Sequence of chain 1.A:
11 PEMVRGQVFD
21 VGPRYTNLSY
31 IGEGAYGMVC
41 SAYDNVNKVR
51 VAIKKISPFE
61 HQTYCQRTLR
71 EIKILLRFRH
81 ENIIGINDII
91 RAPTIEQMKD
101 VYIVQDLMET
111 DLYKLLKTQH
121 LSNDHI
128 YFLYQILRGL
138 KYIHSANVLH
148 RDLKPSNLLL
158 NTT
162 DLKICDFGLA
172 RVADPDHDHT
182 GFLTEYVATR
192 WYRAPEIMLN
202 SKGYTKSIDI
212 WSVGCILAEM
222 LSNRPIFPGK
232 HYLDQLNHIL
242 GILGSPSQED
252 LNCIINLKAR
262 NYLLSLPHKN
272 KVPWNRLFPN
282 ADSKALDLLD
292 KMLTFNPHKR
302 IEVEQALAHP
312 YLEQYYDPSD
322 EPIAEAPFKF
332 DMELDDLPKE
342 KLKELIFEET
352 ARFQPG

Binding-site contacts:
Ligand atom C6 contacts residue GLU109 of chain 1.A at 3.3 Å.
Ligand atom F28 contacts residue ALA52 of chain 1.A at 3.5 Å.
Ligand atom O2 contacts residue LYS114 of chain 1.A at 3.2 Å.
Ligand atom C7 contacts residue ILE31 of chain 1.A at 3.8 Å (hydrophobic).
Ligand atom F29 contacts residue LEU156 of chain 1.A at 3.4 Å.
Ligand atom C25 contacts residue CYS166 of chain 1.A at 1.8 Å (hydrophobic).
Ligand atom C31 contacts residue ILE31 of chain 1.A at 3.8 Å (hydrophobic).
Ligand atom N10 contacts residue ALA52 of chain 1.A at 3.9 Å.
Ligand atom C27 contacts residue LEU156 of chain 1.A at 3.9 Å (hydrophobic).
Ligand atom N5 contacts residue GLU109 of chain 1.A at 3.4 Å (salt-bridge).
Ligand atom C27 contacts residue ALA52 of chain 1.A at 3.9 Å (hydrophobic).
Ligand atom F30 contacts residue LEU156 of chain 1.A at 3.8 Å.
Ligand atom F28 contacts residue GLN105 of chain 1.A at 3.2 Å.
Ligand atom C27 contacts residue GLN105 of chain 1.A at 3.7 Å.
Ligand atom C1 contacts residue ASP111 of chain 1.A at 3.0 Å.
Ligand atom C6 contacts residue MET108 of chain 1.A at 3.5 Å (hydrophobic).
Ligand atom N5 contacts residue ILE31 of chain 1.A at 3.6 Å.
Ligand atom N10 contacts residue MET108 of chain 1.A at 2.8 Å (h-bond).
Ligand atom C11 contacts residue ALA52 of chain 1.A at 3.3 Å (hydrophobic).
Ligand atom C4 contacts residue LYS114 of chain 1.A at 3.8 Å.
Ligand atom C11 contacts residue MET108 of chain 1.A at 3.6 Å (hydrophobic).
Ligand atom F30 contacts residue GLN105 of chain 1.A at 3.3 Å.
Ligand atom F29 contacts residue GLN105 of chain 1.A at 3.6 Å.
Ligand atom C6 contacts residue ILE31 of chain 1.A at 3.7 Å (hydrophobic).
Ligand atom C18 contacts residue GLU33 of chain 1.A at 3.8 Å.
Ligand atom C16 contacts residue ILE31 of chain 1.A at 3.7 Å (hydrophobic).
Ligand atom N10 contacts residue LEU107 of chain 1.A at 3.7 Å.
Ligand atom C16 contacts residue VAL39 of chain 1.A at 3.5 Å (hydrophobic).
Ligand atom C24 contacts residue CYS166 of chain 1.A at 2.8 Å (hydrophobic).
Ligand atom C7 contacts residue MET108 of chain 1.A at 3.3 Å (hydrophobic).
Ligand atom C17 contacts residue ILE31 of chain 1.A at 3.6 Å (hydrophobic).
Ligand atom C4 contacts residue ILE31 of chain 1.A at 3.6 Å (hydrophobic).
Ligand atom N8 contacts residue MET108 of chain 1.A at 2.6 Å (h-bond).
Ligand atom C9 contacts residue MET108 of chain 1.A at 3.5 Å (hydrophobic).
Ligand atom C3 contacts residue ILE31 of chain 1.A at 3.7 Å (hydrophobic).
Ligand atom F30 contacts residue ALA52 of chain 1.A at 3.8 Å.
Ligand atom N10 contacts residue ASP106 of chain 1.A at 3.8 Å.
Ligand atom F30 contacts residue ASP106 of chain 1.A at 3.4 Å.
Ligand atom C12 contacts residue ALA52 of chain 1.A at 3.6 Å (hydrophobic).
Ligand atom C11 contacts residue ASP106 of chain 1.A at 3.3 Å.

The small molecule below binds the protein below.
Small molecule (SMILES): CCC(=O)Nc1ccccc1Nc1nc(Nc2cncc(OC)c2)ncc1C(F)(F)F